The protein below binds the small molecule below.
Small molecule (SMILES): CC(=O)N[C@@H]1[C@@H](O)[C@H](O)[C@@H](CO)O[C@H]1O

Sequence of chain 1.A:
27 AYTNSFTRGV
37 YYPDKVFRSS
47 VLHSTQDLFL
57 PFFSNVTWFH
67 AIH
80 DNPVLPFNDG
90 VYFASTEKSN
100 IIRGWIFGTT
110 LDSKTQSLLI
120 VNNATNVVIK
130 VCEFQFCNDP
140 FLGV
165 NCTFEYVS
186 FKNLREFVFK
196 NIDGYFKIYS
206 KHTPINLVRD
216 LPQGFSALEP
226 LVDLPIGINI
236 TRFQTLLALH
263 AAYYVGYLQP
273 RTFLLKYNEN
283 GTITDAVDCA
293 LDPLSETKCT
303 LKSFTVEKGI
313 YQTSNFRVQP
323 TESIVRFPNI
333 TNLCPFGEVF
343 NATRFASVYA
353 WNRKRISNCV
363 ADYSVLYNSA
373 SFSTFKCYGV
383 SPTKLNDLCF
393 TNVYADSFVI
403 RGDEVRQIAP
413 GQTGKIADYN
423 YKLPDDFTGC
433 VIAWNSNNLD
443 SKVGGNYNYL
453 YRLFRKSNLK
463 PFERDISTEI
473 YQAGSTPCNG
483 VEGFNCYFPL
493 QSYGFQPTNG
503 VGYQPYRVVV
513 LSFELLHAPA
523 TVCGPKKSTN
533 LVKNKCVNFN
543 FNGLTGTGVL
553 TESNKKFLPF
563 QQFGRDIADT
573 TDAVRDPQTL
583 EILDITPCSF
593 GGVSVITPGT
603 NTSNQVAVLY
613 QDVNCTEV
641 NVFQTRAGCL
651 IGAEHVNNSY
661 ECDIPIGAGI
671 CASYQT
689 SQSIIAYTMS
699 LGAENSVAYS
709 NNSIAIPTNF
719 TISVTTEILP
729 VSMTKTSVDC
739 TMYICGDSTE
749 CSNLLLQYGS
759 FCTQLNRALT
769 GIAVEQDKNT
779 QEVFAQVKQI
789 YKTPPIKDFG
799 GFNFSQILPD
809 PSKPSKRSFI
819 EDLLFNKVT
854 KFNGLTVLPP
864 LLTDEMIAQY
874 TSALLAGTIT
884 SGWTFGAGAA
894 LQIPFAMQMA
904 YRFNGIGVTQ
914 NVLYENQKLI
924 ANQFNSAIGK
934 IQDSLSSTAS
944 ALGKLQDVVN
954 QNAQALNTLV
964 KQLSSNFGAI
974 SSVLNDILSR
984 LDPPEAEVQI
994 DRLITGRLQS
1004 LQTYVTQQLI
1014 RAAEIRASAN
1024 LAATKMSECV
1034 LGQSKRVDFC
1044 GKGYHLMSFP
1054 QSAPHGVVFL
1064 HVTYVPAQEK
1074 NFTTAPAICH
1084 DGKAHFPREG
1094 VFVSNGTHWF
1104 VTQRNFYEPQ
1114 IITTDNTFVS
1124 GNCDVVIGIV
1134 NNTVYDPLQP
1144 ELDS

Binding-site contacts:
Ligand atom C4 contacts residue ASN282 of chain 1.A at 4.1 Å.
Ligand atom C3 contacts residue ASN282 of chain 1.A at 3.6 Å.
Ligand atom O7 contacts residue ASN282 of chain 1.A at 3.2 Å (h-bond).
Ligand atom C7 contacts residue ASN282 of chain 1.A at 3.1 Å.
Ligand atom N2 contacts residue ASN282 of chain 1.A at 2.7 Å (h-bond).
Ligand atom C2 contacts residue LYS558 of chain 1.C at 3.6 Å.
Ligand atom C2 contacts residue ASN282 of chain 1.A at 2.2 Å.
Ligand atom O4 contacts residue LYS558 of chain 1.C at 2.7 Å (salt-bridge).
Ligand atom O6 contacts residue LYS558 of chain 1.C at 3.0 Å (salt-bridge).
Ligand atom C5 contacts residue ASN282 of chain 1.A at 3.5 Å.
Ligand atom O7 contacts residue GLU281 of chain 1.A at 4.5 Å.
Ligand atom C1 contacts residue LYS558 of chain 1.C at 3.0 Å.
Ligand atom C3 contacts residue LYS558 of chain 1.C at 3.1 Å.
Ligand atom C8 contacts residue GLU281 of chain 1.A at 4.4 Å.
Ligand atom O5 contacts residue ASN282 of chain 1.A at 2.3 Å (h-bond).
Ligand atom C6 contacts residue LYS558 of chain 1.C at 2.2 Å.
Ligand atom O3 contacts residue LYS558 of chain 1.C at 4.4 Å.
Ligand atom O5 contacts residue LYS558 of chain 1.C at 2.4 Å (salt-bridge).
Ligand atom C1 contacts residue ASN282 of chain 1.A at 1.3 Å.
Ligand atom C5 contacts residue LYS558 of chain 1.C at 1.4 Å.
Ligand atom C8 contacts residue ASN282 of chain 1.A at 4.3 Å.
Ligand atom C4 contacts residue LYS558 of chain 1.C at 2.4 Å.

Sequence of chain 1.C:
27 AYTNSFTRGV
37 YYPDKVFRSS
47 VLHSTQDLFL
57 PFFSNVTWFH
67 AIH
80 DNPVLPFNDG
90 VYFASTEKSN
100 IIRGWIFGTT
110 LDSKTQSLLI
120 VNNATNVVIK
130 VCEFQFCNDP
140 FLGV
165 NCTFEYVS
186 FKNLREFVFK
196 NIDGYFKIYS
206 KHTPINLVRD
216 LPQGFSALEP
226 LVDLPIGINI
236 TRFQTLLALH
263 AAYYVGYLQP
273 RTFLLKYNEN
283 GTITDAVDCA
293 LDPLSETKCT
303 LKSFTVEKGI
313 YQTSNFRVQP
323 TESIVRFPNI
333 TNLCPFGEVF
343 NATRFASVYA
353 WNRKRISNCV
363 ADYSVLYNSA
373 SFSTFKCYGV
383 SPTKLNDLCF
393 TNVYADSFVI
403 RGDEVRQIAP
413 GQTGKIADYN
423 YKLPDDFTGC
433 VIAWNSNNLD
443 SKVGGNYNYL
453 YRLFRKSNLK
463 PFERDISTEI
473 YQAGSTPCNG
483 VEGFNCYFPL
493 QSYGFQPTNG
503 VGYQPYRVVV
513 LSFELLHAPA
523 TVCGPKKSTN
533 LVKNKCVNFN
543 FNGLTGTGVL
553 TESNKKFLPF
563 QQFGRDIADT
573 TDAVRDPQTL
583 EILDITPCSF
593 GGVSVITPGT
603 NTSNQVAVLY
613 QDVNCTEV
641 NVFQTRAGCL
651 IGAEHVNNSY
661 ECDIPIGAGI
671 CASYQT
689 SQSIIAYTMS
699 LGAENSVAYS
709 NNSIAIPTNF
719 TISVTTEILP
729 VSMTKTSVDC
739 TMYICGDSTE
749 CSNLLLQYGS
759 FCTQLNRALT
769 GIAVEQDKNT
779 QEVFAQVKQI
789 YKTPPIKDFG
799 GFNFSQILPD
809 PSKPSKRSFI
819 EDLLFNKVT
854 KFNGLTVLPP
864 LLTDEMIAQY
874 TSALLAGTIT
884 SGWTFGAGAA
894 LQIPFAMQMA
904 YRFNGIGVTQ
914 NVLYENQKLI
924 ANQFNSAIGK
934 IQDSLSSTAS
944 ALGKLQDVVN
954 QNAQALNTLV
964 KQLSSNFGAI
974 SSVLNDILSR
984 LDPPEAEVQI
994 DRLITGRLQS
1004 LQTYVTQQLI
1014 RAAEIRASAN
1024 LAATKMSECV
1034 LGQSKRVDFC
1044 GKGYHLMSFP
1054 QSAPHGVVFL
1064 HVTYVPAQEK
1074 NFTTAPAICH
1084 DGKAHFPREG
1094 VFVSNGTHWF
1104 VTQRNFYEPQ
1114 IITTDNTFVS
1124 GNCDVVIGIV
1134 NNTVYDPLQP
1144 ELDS